The protein below binds the small molecule below.
Small molecule (SMILES): CC(=O)N[C@H]1[C@H](O[C@H]2[C@H](O)[C@@H](NC(C)=O)CO[C@@H]2CO)O[C@H](CO)[C@@H](O)[C@@H]1O

Binding-site contacts:
Ligand atom O5 contacts residue ASN771 of chain 1.C at 2.4 Å (h-bond).
Ligand atom O7 contacts residue ASN771 of chain 1.C at 3.4 Å (h-bond).
Ligand atom N2 contacts residue ASN771 of chain 1.C at 2.9 Å (h-bond).
Ligand atom O7 contacts residue TRP768 of chain 1.C at 3.3 Å.
Ligand atom C7 contacts residue ASN771 of chain 1.C at 3.3 Å.
Ligand atom C6 contacts residue ASN771 of chain 1.C at 4.5 Å.
Ligand atom C1 contacts residue ASN771 of chain 1.C at 1.4 Å.
Ligand atom C7 contacts residue PRO767 of chain 1.C at 4.4 Å (hydrophobic).
Ligand atom C3 contacts residue ASN771 of chain 1.C at 3.8 Å.
Ligand atom O6 contacts residue ASN771 of chain 1.C at 4.4 Å.
Ligand atom C8 contacts residue TRP768 of chain 1.C at 3.5 Å (hydrophobic).
Ligand atom C2 contacts residue ASN771 of chain 1.C at 2.5 Å.
Ligand atom C4 contacts residue ASN771 of chain 1.C at 4.2 Å.
Ligand atom C8 contacts residue ASN771 of chain 1.C at 4.5 Å.
Ligand atom C7 contacts residue TRP768 of chain 1.C at 3.8 Å (hydrophobic).
Ligand atom C8 contacts residue PRO767 of chain 1.C at 3.6 Å (hydrophobic).
Ligand atom C8 contacts residue MET394 of chain 1.C at 3.7 Å (hydrophobic).
Ligand atom C5 contacts residue ASN771 of chain 1.C at 3.7 Å.

Sequence of chain 1.C:
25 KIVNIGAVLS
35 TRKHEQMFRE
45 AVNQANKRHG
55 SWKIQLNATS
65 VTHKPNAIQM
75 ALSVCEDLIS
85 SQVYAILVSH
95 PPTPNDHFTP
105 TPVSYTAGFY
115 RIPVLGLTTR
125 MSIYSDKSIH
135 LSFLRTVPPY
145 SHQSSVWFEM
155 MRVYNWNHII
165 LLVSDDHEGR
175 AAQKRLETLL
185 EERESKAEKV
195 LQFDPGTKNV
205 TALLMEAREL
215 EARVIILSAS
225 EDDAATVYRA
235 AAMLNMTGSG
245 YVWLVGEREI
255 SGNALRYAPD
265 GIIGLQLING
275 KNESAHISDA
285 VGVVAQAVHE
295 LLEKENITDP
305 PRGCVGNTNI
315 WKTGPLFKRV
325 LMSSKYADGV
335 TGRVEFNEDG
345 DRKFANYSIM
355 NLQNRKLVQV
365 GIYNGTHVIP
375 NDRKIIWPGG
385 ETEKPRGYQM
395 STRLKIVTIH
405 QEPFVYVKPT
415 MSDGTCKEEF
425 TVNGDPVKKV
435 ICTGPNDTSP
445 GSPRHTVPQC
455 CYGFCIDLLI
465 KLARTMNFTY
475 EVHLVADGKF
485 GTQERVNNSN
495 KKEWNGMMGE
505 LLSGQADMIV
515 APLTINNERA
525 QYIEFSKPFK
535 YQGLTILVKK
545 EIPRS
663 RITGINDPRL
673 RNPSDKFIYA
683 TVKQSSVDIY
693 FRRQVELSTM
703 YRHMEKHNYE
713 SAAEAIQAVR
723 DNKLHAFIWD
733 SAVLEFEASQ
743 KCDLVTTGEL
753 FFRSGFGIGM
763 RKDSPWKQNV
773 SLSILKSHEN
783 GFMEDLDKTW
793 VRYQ